Binding-site contacts:
Ligand atom O3' contacts residue GLY274 of chain 1.D at 3.1 Å.
Ligand atom O2G contacts residue SER188 of chain 1.D at 3.6 Å.
Ligand atom O3' contacts residue PHE272 of chain 1.D at 3.5 Å (h-bond).
Ligand atom O3' contacts residue THR273 of chain 1.D at 2.9 Å (h-bond).
Ligand atom O2G contacts residue GLY189 of chain 1.D at 2.8 Å (h-bond).
Ligand atom O2A contacts residue ASP190 of chain 1.D at 3.0 Å (salt-bridge).
Ligand atom C2' contacts residue ASN279 of chain 1.D at 3.7 Å.
Ligand atom O3A contacts residue MG1 of chain 1.E at 3.4 Å.
Ligand atom O2B contacts residue SER180 of chain 1.D at 2.9 Å (h-bond).
Ligand atom O2 contacts residue ASN279 of chain 1.D at 2.8 Å (h-bond).
Ligand atom PG contacts residue SER180 of chain 1.D at 3.7 Å.
Ligand atom O2A contacts residue MG1 of chain 1.F at 2.4 Å.
Ligand atom C2' contacts residue GLY274 of chain 1.D at 3.5 Å.
Ligand atom O3B contacts residue SER180 of chain 1.D at 3.7 Å.
Ligand atom PA contacts residue MG1 of chain 1.F at 3.4 Å.
Ligand atom C5' contacts residue ASP192 of chain 1.D at 3.4 Å.
Ligand atom O5' contacts residue MG1 of chain 1.F at 3.5 Å.
Ligand atom C2' contacts residue ASP276 of chain 1.D at 3.6 Å.
Ligand atom O3' contacts residue GLY179 of chain 1.D at 3.7 Å.
Ligand atom C4 contacts residue ASP276 of chain 1.D at 3.8 Å.
Ligand atom O2B contacts residue MG1 of chain 1.E at 2.2 Å.
Ligand atom O2A contacts residue ASP192 of chain 1.D at 3.1 Å (salt-bridge).
Ligand atom O3' contacts residue ARG183 of chain 1.D at 3.4 Å (salt-bridge).
Ligand atom C2' contacts residue SER275 of chain 1.D at 3.8 Å.
Ligand atom O2B contacts residue ASP192 of chain 1.D at 3.1 Å (salt-bridge).
Ligand atom PA contacts residue MG1 of chain 1.E at 3.2 Å.
Ligand atom O1G contacts residue ASP190 of chain 1.D at 2.9 Å (salt-bridge).
Ligand atom O1G contacts residue MG1 of chain 1.E at 2.2 Å.
Ligand atom O2 contacts residue TYR271 of chain 1.D at 3.3 Å.
Ligand atom PG contacts residue MG1 of chain 1.E at 3.4 Å.
Ligand atom C3' contacts residue GLY274 of chain 1.D at 3.7 Å.
Ligand atom O2B contacts residue GLY179 of chain 1.D at 3.3 Å.
Ligand atom O1B contacts residue SER180 of chain 1.D at 3.7 Å.
Ligand atom O1B contacts residue ARG183 of chain 1.D at 2.8 Å (salt-bridge).
Ligand atom PB contacts residue MG1 of chain 1.E at 3.1 Å.
Ligand atom O2G contacts residue SER180 of chain 1.D at 2.7 Å (h-bond).
Ligand atom C5 contacts residue ASP276 of chain 1.D at 3.8 Å.
Ligand atom O2A contacts residue MG1 of chain 1.E at 2.2 Å.
Ligand atom O3B contacts residue MG1 of chain 1.E at 3.7 Å.
Ligand atom PG contacts residue GLY189 of chain 1.D at 3.6 Å.

This small molecule binds to this protein.
Small molecule (SMILES): Nc1ccn([C@H]2C[C@H](O)[C@@H](CO[P](=O)(O)O[P](=O)(O)OP(=O)(O)O)O2)c(=O)n1

Sequence of chain 1.D:
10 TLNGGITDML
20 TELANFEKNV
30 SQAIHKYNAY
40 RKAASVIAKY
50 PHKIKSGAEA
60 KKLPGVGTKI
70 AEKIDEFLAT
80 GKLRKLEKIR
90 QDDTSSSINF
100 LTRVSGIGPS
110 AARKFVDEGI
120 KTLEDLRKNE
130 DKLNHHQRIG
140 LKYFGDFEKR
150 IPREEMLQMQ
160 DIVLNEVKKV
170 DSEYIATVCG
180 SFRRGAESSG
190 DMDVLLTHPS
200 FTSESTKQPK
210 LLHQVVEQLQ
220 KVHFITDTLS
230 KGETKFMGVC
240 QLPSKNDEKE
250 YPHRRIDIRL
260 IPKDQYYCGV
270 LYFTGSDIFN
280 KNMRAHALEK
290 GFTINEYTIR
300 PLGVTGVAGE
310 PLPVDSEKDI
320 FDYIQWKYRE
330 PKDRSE